Binding-site contacts:
Ligand atom C10 contacts residue ASP802 of chain 1.A at 3.5 Å.
Ligand atom N6 contacts residue TYR861 of chain 1.A at 3.8 Å.
Ligand atom C22 contacts residue ILE958 of chain 1.A at 3.3 Å (hydrophobic).
Ligand atom C1 contacts residue MET801 of chain 1.A at 3.8 Å (hydrophobic).
Ligand atom O2 contacts residue ASP802 of chain 1.A at 3.0 Å (salt-bridge).
Ligand atom C14 contacts residue ILE958 of chain 1.A at 3.7 Å (hydrophobic).
Ligand atom N6 contacts residue ILE873 of chain 1.A at 3.8 Å.
Ligand atom N7 contacts residue ILE958 of chain 1.A at 3.0 Å (h-bond).
Ligand atom C16 contacts residue VAL875 of chain 1.A at 3.5 Å (hydrophobic).
Ligand atom N7 contacts residue ASP835 of chain 1.A at 3.8 Å.
Ligand atom C16 contacts residue VAL876 of chain 1.A at 3.5 Å (hydrophobic).
Ligand atom C2 contacts residue MET801 of chain 1.A at 3.5 Å (hydrophobic).
Ligand atom N7 contacts residue ILE873 of chain 1.A at 3.5 Å.
Ligand atom C23 contacts residue ILE958 of chain 1.A at 3.2 Å (hydrophobic).
Ligand atom C23 contacts residue ILE873 of chain 1.A at 3.5 Å (hydrophobic).
Ligand atom C11 contacts residue ASP802 of chain 1.A at 3.1 Å.
Ligand atom C19 contacts residue ASP959 of chain 1.A at 3.3 Å.
Ligand atom C15 contacts residue GLU874 of chain 1.A at 3.2 Å.
Ligand atom C23 contacts residue TYR861 of chain 1.A at 3.2 Å (hydrophobic).
Ligand atom C21 contacts residue ASP835 of chain 1.A at 3.6 Å.
Ligand atom C15 contacts residue VAL876 of chain 1.A at 3.8 Å (hydrophobic).
Ligand atom O2 contacts residue TYR800 of chain 1.A at 3.5 Å (h-bond).
Ligand atom O2 contacts residue MET801 of chain 1.A at 3.4 Å.
Ligand atom N7 contacts residue TYR861 of chain 1.A at 2.8 Å (h-bond).
Ligand atom N6 contacts residue ILE958 of chain 1.A at 3.1 Å (h-bond).
Ligand atom S2 contacts residue ASP802 of chain 1.A at 3.6 Å (salt-bridge).
Ligand atom N5 contacts residue ASP802 of chain 1.A at 2.8 Å (salt-bridge).
Ligand atom N6 contacts residue ASP835 of chain 1.A at 2.8 Å (salt-bridge).
Ligand atom O3 contacts residue VAL875 of chain 1.A at 3.3 Å.
Ligand atom C17 contacts residue MET948 of chain 1.A at 3.6 Å (hydrophobic).
Ligand atom C18 contacts residue ASP959 of chain 1.A at 3.2 Å.
Ligand atom O3 contacts residue VAL876 of chain 1.A at 2.8 Å (h-bond).
Ligand atom C21 contacts residue ILE958 of chain 1.A at 3.2 Å (hydrophobic).
Ligand atom C20 contacts residue ASP959 of chain 1.A at 3.8 Å.
Ligand atom C12 contacts residue MET801 of chain 1.A at 3.6 Å (hydrophobic).
Ligand atom C4 contacts residue ILE958 of chain 1.A at 3.8 Å (hydrophobic).
Ligand atom O1 contacts residue MET801 of chain 1.A at 3.4 Å.
Ligand atom N2 contacts residue ILE958 of chain 1.A at 3.5 Å.
Ligand atom C6 contacts residue MET801 of chain 1.A at 3.6 Å (hydrophobic).
Ligand atom O3 contacts residue GLU874 of chain 1.A at 3.5 Å (salt-bridge).

This small molecule binds to this protein.
Small molecule (SMILES): CS(=O)(=O)N1CCN(Cc2cc3nc(-c4cccc5[nH]ncc45)nc(N4CCOCC4)c3s2)CC1

Sequence of chain 1.A:
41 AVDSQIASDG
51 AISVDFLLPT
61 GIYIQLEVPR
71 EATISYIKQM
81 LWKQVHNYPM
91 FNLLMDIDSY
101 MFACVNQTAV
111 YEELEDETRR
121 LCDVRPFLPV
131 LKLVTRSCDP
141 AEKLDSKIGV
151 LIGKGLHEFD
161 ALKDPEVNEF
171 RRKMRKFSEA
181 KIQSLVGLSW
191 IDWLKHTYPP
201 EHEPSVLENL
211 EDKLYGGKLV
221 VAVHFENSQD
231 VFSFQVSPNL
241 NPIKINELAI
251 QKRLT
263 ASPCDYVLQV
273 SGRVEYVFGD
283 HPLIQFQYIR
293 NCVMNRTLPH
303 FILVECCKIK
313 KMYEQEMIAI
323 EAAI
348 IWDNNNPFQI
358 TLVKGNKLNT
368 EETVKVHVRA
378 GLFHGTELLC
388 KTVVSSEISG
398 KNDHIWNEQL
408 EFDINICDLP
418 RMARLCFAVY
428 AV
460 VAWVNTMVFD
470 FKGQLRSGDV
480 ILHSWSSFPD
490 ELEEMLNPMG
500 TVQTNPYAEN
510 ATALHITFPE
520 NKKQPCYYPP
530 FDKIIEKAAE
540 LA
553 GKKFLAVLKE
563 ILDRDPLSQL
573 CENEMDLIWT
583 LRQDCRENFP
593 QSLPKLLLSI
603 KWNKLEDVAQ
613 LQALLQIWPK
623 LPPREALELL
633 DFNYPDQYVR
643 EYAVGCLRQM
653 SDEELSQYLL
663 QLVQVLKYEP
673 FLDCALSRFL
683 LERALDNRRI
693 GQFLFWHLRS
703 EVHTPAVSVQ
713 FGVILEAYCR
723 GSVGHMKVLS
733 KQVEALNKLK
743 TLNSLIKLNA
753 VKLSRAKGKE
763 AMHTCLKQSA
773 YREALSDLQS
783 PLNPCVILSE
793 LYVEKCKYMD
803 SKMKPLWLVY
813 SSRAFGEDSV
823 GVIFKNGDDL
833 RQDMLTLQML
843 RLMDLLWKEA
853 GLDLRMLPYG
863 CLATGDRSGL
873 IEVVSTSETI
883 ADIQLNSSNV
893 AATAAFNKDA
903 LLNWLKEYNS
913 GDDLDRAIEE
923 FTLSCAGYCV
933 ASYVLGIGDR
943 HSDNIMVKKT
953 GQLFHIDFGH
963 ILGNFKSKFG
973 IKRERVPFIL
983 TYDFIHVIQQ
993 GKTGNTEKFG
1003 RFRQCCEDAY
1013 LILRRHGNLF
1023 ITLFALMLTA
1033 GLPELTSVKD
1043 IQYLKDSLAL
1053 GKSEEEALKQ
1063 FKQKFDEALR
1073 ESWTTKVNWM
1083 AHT